Sequence of chain 1.B:
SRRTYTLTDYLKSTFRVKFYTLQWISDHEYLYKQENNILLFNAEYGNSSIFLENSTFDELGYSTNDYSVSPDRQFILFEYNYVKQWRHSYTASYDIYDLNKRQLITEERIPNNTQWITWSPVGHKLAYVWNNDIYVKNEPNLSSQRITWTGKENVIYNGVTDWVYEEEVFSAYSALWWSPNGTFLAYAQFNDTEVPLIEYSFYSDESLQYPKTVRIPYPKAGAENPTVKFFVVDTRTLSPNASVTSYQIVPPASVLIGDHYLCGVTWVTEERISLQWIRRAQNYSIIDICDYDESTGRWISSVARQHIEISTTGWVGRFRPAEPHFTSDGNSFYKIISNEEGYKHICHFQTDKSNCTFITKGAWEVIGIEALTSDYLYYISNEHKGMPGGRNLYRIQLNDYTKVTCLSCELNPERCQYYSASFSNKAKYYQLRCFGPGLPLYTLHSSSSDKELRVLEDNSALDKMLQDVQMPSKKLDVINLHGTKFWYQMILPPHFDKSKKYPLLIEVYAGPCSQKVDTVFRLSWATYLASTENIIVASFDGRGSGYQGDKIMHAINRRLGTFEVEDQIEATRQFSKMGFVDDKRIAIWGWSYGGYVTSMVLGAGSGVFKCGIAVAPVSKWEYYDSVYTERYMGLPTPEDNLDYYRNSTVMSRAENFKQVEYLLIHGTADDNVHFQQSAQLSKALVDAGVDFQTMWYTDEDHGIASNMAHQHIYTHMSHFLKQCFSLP

The protein below binds the small molecule below.
Small molecule (SMILES): CC(=O)N[C@@H]1[C@@H](O)[C@H](O)[C@@H](CO)O[C@H]1O

Binding-site contacts:
Ligand atom N2 contacts residue ASN283 of chain 1.B at 2.9 Å (h-bond).
Ligand atom N2 contacts residue SER311 of chain 1.B at 4.4 Å.
Ligand atom C8 contacts residue ASN283 of chain 1.B at 4.3 Å.
Ligand atom O7 contacts residue SER311 of chain 1.B at 3.9 Å.
Ligand atom C3 contacts residue ASN283 of chain 1.B at 3.8 Å.
Ligand atom C8 contacts residue THR312 of chain 1.B at 3.7 Å.
Ligand atom O7 contacts residue ASN283 of chain 1.B at 4.0 Å.
Ligand atom C1 contacts residue ASN283 of chain 1.B at 1.4 Å.
Ligand atom C7 contacts residue ASN283 of chain 1.B at 3.5 Å.
Ligand atom C7 contacts residue THR312 of chain 1.B at 4.1 Å.
Ligand atom C5 contacts residue ASN283 of chain 1.B at 3.7 Å.
Ligand atom O6 contacts residue ARG558 of chain 1.B at 3.9 Å.
Ligand atom C8 contacts residue ILE310 of chain 1.B at 3.8 Å (hydrophobic).
Ligand atom O7 contacts residue THR312 of chain 1.B at 3.7 Å.
Ligand atom C8 contacts residue SER311 of chain 1.B at 3.2 Å.
Ligand atom C2 contacts residue ASN283 of chain 1.B at 2.4 Å.
Ligand atom C7 contacts residue SER311 of chain 1.B at 3.7 Å.
Ligand atom O5 contacts residue ALA281 of chain 1.B at 4.5 Å.
Ligand atom C4 contacts residue ASN283 of chain 1.B at 4.2 Å.
Ligand atom O5 contacts residue ASN283 of chain 1.B at 2.4 Å (h-bond).